Sequence of chain 4.A:
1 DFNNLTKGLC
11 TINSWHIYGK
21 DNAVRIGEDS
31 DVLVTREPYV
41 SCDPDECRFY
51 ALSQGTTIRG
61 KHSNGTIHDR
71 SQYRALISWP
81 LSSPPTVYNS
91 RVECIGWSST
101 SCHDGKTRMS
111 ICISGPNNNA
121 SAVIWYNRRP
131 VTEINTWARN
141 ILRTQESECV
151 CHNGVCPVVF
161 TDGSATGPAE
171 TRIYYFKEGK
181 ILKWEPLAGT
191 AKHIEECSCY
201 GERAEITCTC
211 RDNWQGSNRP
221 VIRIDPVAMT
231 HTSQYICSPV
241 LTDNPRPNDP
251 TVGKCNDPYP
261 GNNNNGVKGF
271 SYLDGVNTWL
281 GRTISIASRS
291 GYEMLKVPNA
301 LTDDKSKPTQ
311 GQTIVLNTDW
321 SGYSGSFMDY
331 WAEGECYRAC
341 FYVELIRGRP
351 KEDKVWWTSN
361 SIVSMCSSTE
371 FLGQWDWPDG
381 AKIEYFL

The protein below binds the small molecule below.
Small molecule (SMILES): CC(=O)N[C@H]1[C@H](O[C@H]2[C@H](O)[C@@H](NC(C)=O)CO[C@@H]2CO)O[C@H](CO)[C@@H](O[C@@H]2O[C@H](CO)[C@@H](O)[C@H](O[C@H]3O[C@H](CO)[C@@H](O)[C@H](O)[C@@H]3O[C@H]3O[C@H](CO)[C@@H](O)[C@H](O)[C@@H]3O[C@H]3O[C@H](CO)[C@@H](O)[C@H](O)[C@@H]3O)[C@@H]2O)[C@@H]1O

Binding-site contacts:
Ligand atom O5 contacts residue GLY373 of chain 1.A at 3.5 Å.
Ligand atom C3 contacts residue GLY311 of chain 1.A at 3.2 Å.
Ligand atom O3 contacts residue ASN248 of chain 1.A at 2.5 Å (h-bond).
Ligand atom C8 contacts residue ASN118 of chain 4.A at 3.3 Å.
Ligand atom C6 contacts residue MAN1 of chain 4.C at 3.6 Å.
Ligand atom C6 contacts residue THR309 of chain 1.A at 3.5 Å.
Ligand atom O6 contacts residue ILE284 of chain 1.A at 3.0 Å (h-bond).
Ligand atom O4 contacts residue ARG246 of chain 1.A at 3.3 Å (salt-bridge).
Ligand atom O3 contacts residue ARG282 of chain 1.A at 3.6 Å (salt-bridge).
Ligand atom O2 contacts residue GLY311 of chain 1.A at 3.3 Å.
Ligand atom O3 contacts residue ASP249 of chain 1.A at 2.9 Å (salt-bridge).
Ligand atom C6 contacts residue PRO308 of chain 1.A at 3.6 Å (hydrophobic).
Ligand atom C6 contacts residue ASP249 of chain 1.A at 3.5 Å.
Ligand atom O4 contacts residue ILE286 of chain 1.A at 3.4 Å.
Ligand atom C1 contacts residue ARG139 of chain 4.A at 3.5 Å.
Ligand atom O4 contacts residue GLU293 of chain 1.A at 2.8 Å (salt-bridge).
Ligand atom O4 contacts residue ASP249 of chain 1.A at 3.5 Å (salt-bridge).
Ligand atom O3 contacts residue GLU293 of chain 1.A at 2.6 Å (salt-bridge).
Ligand atom C1 contacts residue ASN119 of chain 4.A at 2.9 Å.
Ligand atom O6 contacts residue MAN1 of chain 4.C at 2.9 Å.
Ligand atom O2 contacts residue ASN248 of chain 1.A at 3.2 Å (h-bond).
Ligand atom C5 contacts residue ARG282 of chain 1.A at 3.6 Å.
Ligand atom C6 contacts residue GLN310 of chain 1.A at 3.5 Å.
Ligand atom O6 contacts residue GLN374 of chain 1.A at 3.4 Å.
Ligand atom C3 contacts residue ASN248 of chain 1.A at 3.6 Å.
Ligand atom O5 contacts residue ASN119 of chain 4.A at 2.7 Å (h-bond).
Ligand atom O3 contacts residue GLN310 of chain 1.A at 3.4 Å.
Ligand atom C4 contacts residue GLU293 of chain 1.A at 3.6 Å.
Ligand atom O4 contacts residue ARG282 of chain 1.A at 3.4 Å (salt-bridge).
Ligand atom O3 contacts residue GLY311 of chain 1.A at 3.0 Å (h-bond).
Ligand atom O2 contacts residue LEU295 of chain 1.A at 3.0 Å.
Ligand atom C6 contacts residue ILE284 of chain 1.A at 3.5 Å (hydrophobic).
Ligand atom O4 contacts residue PRO308 of chain 1.A at 3.6 Å.
Ligand atom C8 contacts residue GLN310 of chain 1.A at 3.5 Å.
Ligand atom C3 contacts residue GLU293 of chain 1.A at 3.4 Å.
Ligand atom C6 contacts residue LEU372 of chain 1.A at 3.4 Å (hydrophobic).
Ligand atom O6 contacts residue LYS307 of chain 1.A at 3.1 Å (salt-bridge).
Ligand atom O6 contacts residue THR309 of chain 1.A at 3.3 Å (h-bond).
Ligand atom O3 contacts residue LEU295 of chain 1.A at 3.6 Å.
Ligand atom O6 contacts residue ASP249 of chain 1.A at 2.6 Å (salt-bridge).

Sequence of chain 1.A:
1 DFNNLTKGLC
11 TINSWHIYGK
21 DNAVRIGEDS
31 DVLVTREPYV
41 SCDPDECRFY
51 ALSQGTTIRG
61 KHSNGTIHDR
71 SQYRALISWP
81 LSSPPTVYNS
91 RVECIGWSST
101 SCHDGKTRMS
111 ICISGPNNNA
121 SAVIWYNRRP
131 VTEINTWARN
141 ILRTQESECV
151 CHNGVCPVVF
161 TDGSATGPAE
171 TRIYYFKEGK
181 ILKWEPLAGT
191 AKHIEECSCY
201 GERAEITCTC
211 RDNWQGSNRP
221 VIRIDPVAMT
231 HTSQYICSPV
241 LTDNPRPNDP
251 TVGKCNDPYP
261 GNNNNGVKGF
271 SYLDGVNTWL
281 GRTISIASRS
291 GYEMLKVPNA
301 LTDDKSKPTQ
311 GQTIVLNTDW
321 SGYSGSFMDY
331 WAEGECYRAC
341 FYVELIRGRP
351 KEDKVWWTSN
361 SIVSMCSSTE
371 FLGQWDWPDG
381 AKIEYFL